The protein below binds the small molecule below.
Small molecule (SMILES): CC(=O)N[C@@H]1[C@@H](O)[C@H](O)[C@@H](CO)O[C@H]1O

Binding-site contacts:
Ligand atom C2 contacts residue ASN212 of chain 33.H at 2.5 Å.
Ligand atom C1 contacts residue ASN212 of chain 33.H at 1.4 Å.
Ligand atom O5 contacts residue ASN212 of chain 33.H at 2.4 Å (h-bond).
Ligand atom N2 contacts residue ASN212 of chain 33.H at 2.9 Å (h-bond).
Ligand atom C5 contacts residue ASN212 of chain 33.H at 3.7 Å.
Ligand atom N2 contacts residue ILE211 of chain 33.H at 4.5 Å.
Ligand atom C3 contacts residue ASN212 of chain 33.H at 3.8 Å.
Ligand atom C7 contacts residue ASN212 of chain 33.H at 4.0 Å.
Ligand atom C1 contacts residue ILE211 of chain 33.H at 4.3 Å (hydrophobic).
Ligand atom O6 contacts residue ASN212 of chain 33.H at 4.3 Å.
Ligand atom C4 contacts residue ASN212 of chain 33.H at 4.2 Å.

Sequence of chain 33.H:
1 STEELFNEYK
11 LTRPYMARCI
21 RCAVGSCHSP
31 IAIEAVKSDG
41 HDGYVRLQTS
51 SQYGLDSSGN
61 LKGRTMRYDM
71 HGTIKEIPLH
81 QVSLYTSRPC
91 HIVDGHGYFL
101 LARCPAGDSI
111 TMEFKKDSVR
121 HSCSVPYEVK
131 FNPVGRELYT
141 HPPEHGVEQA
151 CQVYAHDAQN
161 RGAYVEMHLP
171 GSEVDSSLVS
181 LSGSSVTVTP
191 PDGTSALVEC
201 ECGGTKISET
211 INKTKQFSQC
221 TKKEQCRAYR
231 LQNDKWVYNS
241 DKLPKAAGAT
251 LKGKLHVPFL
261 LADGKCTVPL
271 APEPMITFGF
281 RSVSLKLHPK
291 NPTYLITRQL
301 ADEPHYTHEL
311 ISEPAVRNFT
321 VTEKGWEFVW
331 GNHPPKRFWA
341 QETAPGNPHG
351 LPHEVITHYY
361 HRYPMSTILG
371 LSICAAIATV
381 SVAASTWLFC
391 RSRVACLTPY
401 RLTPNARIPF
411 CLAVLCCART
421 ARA